Sequence of chain 38.C:
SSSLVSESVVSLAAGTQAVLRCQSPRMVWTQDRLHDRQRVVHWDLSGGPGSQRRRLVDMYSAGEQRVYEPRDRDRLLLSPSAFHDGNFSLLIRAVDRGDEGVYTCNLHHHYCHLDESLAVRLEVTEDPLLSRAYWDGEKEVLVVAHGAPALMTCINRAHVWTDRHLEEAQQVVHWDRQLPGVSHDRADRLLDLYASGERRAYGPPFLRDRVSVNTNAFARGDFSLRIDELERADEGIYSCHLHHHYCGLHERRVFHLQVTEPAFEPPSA

Binding-site contacts:
Ligand atom N2 contacts residue ASN87 of chain 38.C at 2.9 Å (h-bond).
Ligand atom O5 contacts residue SER79 of chain 38.C at 3.8 Å.
Ligand atom C5 contacts residue SER79 of chain 38.C at 4.3 Å.
Ligand atom C7 contacts residue ASN87 of chain 38.C at 3.9 Å.
Ligand atom O6 contacts residue LEU91 of chain 38.C at 3.9 Å.
Ligand atom C4 contacts residue ASN87 of chain 38.C at 4.2 Å.
Ligand atom O7 contacts residue ASN87 of chain 38.C at 4.4 Å.
Ligand atom O5 contacts residue ASN87 of chain 38.C at 2.4 Å (h-bond).
Ligand atom C3 contacts residue ASN87 of chain 38.C at 3.8 Å.
Ligand atom C8 contacts residue ILE155 of chain 38.C at 3.7 Å (hydrophobic).
Ligand atom O6 contacts residue SER79 of chain 38.C at 2.5 Å (h-bond).
Ligand atom C5 contacts residue ASN87 of chain 38.C at 3.7 Å.
Ligand atom C6 contacts residue SER79 of chain 38.C at 3.6 Å.
Ligand atom C2 contacts residue ASN87 of chain 38.C at 2.5 Å.
Ligand atom C1 contacts residue ASN87 of chain 38.C at 1.4 Å.

A protein and the small-molecule ligand that binds it are described below.
Small molecule (SMILES): CC(=O)N[C@@H]1[C@@H](O)[C@H](O)[C@@H](CO)O[C@H]1O